Sequence of chain 1.F:
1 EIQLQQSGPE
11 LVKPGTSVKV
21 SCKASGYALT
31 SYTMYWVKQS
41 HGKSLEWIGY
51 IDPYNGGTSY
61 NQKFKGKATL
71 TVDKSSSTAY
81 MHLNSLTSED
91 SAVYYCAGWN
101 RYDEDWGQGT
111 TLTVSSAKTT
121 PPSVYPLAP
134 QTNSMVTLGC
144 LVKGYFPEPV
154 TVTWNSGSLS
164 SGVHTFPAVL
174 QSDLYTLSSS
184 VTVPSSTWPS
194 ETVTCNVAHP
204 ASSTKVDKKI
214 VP

Sequence of chain 1.E:
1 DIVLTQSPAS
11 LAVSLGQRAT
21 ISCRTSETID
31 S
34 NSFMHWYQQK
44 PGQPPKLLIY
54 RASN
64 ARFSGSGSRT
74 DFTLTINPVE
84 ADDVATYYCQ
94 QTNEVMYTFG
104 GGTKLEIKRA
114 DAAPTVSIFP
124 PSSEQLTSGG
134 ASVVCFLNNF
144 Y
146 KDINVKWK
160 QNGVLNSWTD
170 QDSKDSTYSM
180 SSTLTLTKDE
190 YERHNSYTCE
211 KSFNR

This small molecule binds to this protein.
Small molecule (SMILES): COc1c(N2CCN[C@@H](C)C2)c(F)cc2c(=O)c(C(=O)O)cn(C3CC3)c12

Binding-site contacts:
Ligand atom N07 contacts residue GLN93 of chain 1.E at 2.9 Å (h-bond).
Ligand atom C25 contacts residue HIS38 of chain 1.E at 3.8 Å.
Ligand atom C01 contacts residue GLU104 of chain 1.F at 3.3 Å.
Ligand atom C18 contacts residue ARG101 of chain 1.F at 3.9 Å.
Ligand atom N04 contacts residue HIS38 of chain 1.E at 3.6 Å.
Ligand atom C17 contacts residue ARG101 of chain 1.F at 3.2 Å.
Ligand atom C05 contacts residue LEU50 of chain 1.E at 3.9 Å (hydrophobic).
Ligand atom F27 contacts residue PHE36 of chain 1.E at 3.0 Å.
Ligand atom O23 contacts residue ARG101 of chain 1.F at 3.0 Å.
Ligand atom C06 contacts residue GLU104 of chain 1.F at 3.6 Å.
Ligand atom C10 contacts residue TRP99 of chain 1.F at 3.7 Å (hydrophobic).
Ligand atom C09 contacts residue TRP99 of chain 1.F at 3.4 Å (hydrophobic).
Ligand atom C01 contacts residue GLN93 of chain 1.E at 3.8 Å.
Ligand atom C01 contacts residue TRP99 of chain 1.F at 3.8 Å (hydrophobic).
Ligand atom C21 contacts residue ARG101 of chain 1.F at 3.7 Å.
Ligand atom C08 contacts residue HIS38 of chain 1.E at 3.7 Å.
Ligand atom C15 contacts residue TRP99 of chain 1.F at 3.7 Å (hydrophobic).
Ligand atom C03 contacts residue GLU104 of chain 1.F at 3.7 Å.
Ligand atom C02 contacts residue GLN93 of chain 1.E at 3.5 Å.
Ligand atom C05 contacts residue GLU104 of chain 1.F at 3.9 Å.
Ligand atom C01 contacts residue TYR100 of chain 1.E at 3.9 Å (hydrophobic).
Ligand atom C09 contacts residue PHE36 of chain 1.E at 3.8 Å (hydrophobic).
Ligand atom C06 contacts residue TYR40 of chain 1.E at 3.4 Å (hydrophobic).
Ligand atom C06 contacts residue GLN93 of chain 1.E at 3.3 Å.
Ligand atom C10 contacts residue PHE36 of chain 1.E at 3.5 Å (hydrophobic).
Ligand atom C15 contacts residue ASN100 of chain 1.F at 2.9 Å.
Ligand atom C06 contacts residue LEU50 of chain 1.E at 3.9 Å (hydrophobic).
Ligand atom F27 contacts residue THR95 of chain 1.E at 3.6 Å.
Ligand atom O20 contacts residue PHE36 of chain 1.E at 3.5 Å.
Ligand atom C06 contacts residue HIS38 of chain 1.E at 3.3 Å.
Ligand atom N07 contacts residue GLU104 of chain 1.F at 2.7 Å (salt-bridge).
Ligand atom F27 contacts residue TRP99 of chain 1.F at 3.9 Å.
Ligand atom C01 contacts residue TYR35 of chain 1.F at 3.6 Å (hydrophobic).
Ligand atom N16 contacts residue ARG101 of chain 1.F at 3.5 Å (salt-bridge).
Ligand atom C05 contacts residue HIS38 of chain 1.E at 3.4 Å.
Ligand atom C03 contacts residue TRP99 of chain 1.F at 3.5 Å (hydrophobic).
Ligand atom C24 contacts residue ARG101 of chain 1.F at 3.5 Å.
Ligand atom N07 contacts residue TYR40 of chain 1.E at 2.7 Å (h-bond).
Ligand atom C02 contacts residue GLU104 of chain 1.F at 3.4 Å.
Ligand atom C08 contacts residue TRP99 of chain 1.F at 3.7 Å (hydrophobic).